This protein binds this small molecule.
Small molecule (SMILES): O=C(O)c1cccc(C(=O)O)n1

Sequence of chain 1.A:
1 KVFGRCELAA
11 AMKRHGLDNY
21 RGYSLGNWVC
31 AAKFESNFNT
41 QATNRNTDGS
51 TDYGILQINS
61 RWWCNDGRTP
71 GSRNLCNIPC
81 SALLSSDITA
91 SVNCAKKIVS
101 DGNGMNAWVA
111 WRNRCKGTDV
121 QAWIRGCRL

Binding-site contacts:
Ligand atom C7 contacts residue PDC1 of chain 1.P at 3.7 Å.
Ligand atom C8 contacts residue PDC1 of chain 1.O at 3.5 Å.
Ligand atom N1 contacts residue EU1 of chain 1.D at 2.6 Å.
Ligand atom C8 contacts residue EU1 of chain 1.D at 3.3 Å.
Ligand atom O3 contacts residue PDC1 of chain 1.O at 4.4 Å.
Ligand atom O3 contacts residue TRP62 of chain 1.A at 3.5 Å.
Ligand atom O4 contacts residue PDC1 of chain 1.O at 2.9 Å (h-bond).
Ligand atom C6 contacts residue PDC1 of chain 1.P at 3.5 Å.
Ligand atom O4 contacts residue EU1 of chain 1.D at 2.4 Å.
Ligand atom C8 contacts residue TRP62 of chain 1.A at 3.5 Å (hydrophobic).
Ligand atom O3 contacts residue ARG61 of chain 1.A at 2.9 Å (salt-bridge).
Ligand atom C2 contacts residue EU1 of chain 1.D at 3.5 Å.
Ligand atom O4 contacts residue PDC1 of chain 1.P at 3.1 Å (h-bond).
Ligand atom O1 contacts residue PDC1 of chain 1.O at 3.0 Å (h-bond).
Ligand atom C7 contacts residue PDC1 of chain 1.O at 4.0 Å.
Ligand atom O4 contacts residue TRP62 of chain 1.A at 2.9 Å (h-bond).
Ligand atom C2 contacts residue PDC1 of chain 1.O at 3.8 Å.
Ligand atom C8 contacts residue ARG61 of chain 1.A at 3.8 Å.
Ligand atom O1 contacts residue PDC1 of chain 1.P at 3.2 Å (h-bond).
Ligand atom O3 contacts residue EU1 of chain 1.D at 4.5 Å.
Ligand atom N1 contacts residue PDC1 of chain 1.P at 2.9 Å (h-bond).
Ligand atom C6 contacts residue EU1 of chain 1.D at 3.4 Å.
Ligand atom O4 contacts residue ARG61 of chain 1.A at 4.1 Å.
Ligand atom C6 contacts residue PDC1 of chain 1.O at 3.5 Å.
Ligand atom O3 contacts residue ARG73 of chain 1.A at 3.5 Å (salt-bridge).
Ligand atom N1 contacts residue PDC1 of chain 1.O at 3.0 Å (h-bond).
Ligand atom O1 contacts residue EU1 of chain 1.D at 2.5 Å.
Ligand atom C8 contacts residue PDC1 of chain 1.P at 3.7 Å.
Ligand atom C2 contacts residue PDC1 of chain 1.P at 3.6 Å.
Ligand atom C7 contacts residue EU1 of chain 1.D at 3.4 Å.